Binding-site contacts:
Ligand atom C5 contacts residue GLY48 of chain 1.H at 3.4 Å.
Ligand atom N1 contacts residue ZN1 of chain 1.W at 2.7 Å.
Ligand atom C25 contacts residue TYR136 of chain 1.H at 3.1 Å (hydrophobic).
Ligand atom O13 contacts residue VAL47 of chain 1.H at 2.9 Å (h-bond).
Ligand atom C8 contacts residue GLY100 of chain 1.H at 3.2 Å.
Ligand atom O4 contacts residue LEU102 of chain 1.H at 2.6 Å (h-bond).
Ligand atom O4 contacts residue ZN1 of chain 1.W at 2.6 Å.
Ligand atom N14 contacts residue GLY100 of chain 1.H at 3.1 Å (h-bond).
Ligand atom O2 contacts residue GLN53 of chain 1.H at 2.8 Å (h-bond).
Ligand atom O20 contacts residue GLY100 of chain 1.H at 3.2 Å (h-bond).
Ligand atom C7 contacts residue GLY100 of chain 1.H at 3.6 Å.
Ligand atom C3 contacts residue GLN53 of chain 1.H at 3.5 Å.
Ligand atom O27 contacts residue TRP98 of chain 1.H at 2.7 Å (h-bond).
Ligand atom C18 contacts residue ARG108 of chain 1.H at 3.7 Å.
Ligand atom O2 contacts residue HIS143 of chain 1.H at 2.5 Å (h-bond).
Ligand atom C17 contacts residue ARG108 of chain 1.H at 3.5 Å.
Ligand atom C3 contacts residue HIS143 of chain 1.H at 3.3 Å.
Ligand atom O2 contacts residue HIS147 of chain 1.H at 2.5 Å (h-bond).
Ligand atom C3 contacts residue GLY48 of chain 1.H at 3.7 Å.
Ligand atom C26 contacts residue TRP98 of chain 1.H at 3.6 Å (hydrophobic).
Ligand atom C3 contacts residue LEU102 of chain 1.H at 3.7 Å (hydrophobic).
Ligand atom N1 contacts residue GLY48 of chain 1.H at 3.7 Å.
Ligand atom O2 contacts residue GLU144 of chain 1.H at 3.0 Å (salt-bridge).
Ligand atom O27 contacts residue ARG108 of chain 1.H at 3.5 Å (salt-bridge).
Ligand atom C12 contacts residue GLY100 of chain 1.H at 3.7 Å.
Ligand atom O13 contacts residue GLY46 of chain 1.H at 3.5 Å.
Ligand atom N1 contacts residue GLU144 of chain 1.H at 2.8 Å (salt-bridge).
Ligand atom O4 contacts residue GLN53 of chain 1.H at 2.8 Å (h-bond).
Ligand atom C6 contacts residue GLY100 of chain 1.H at 3.2 Å.
Ligand atom O4 contacts residue HIS143 of chain 1.H at 3.7 Å.
Ligand atom N1 contacts residue HIS147 of chain 1.H at 3.6 Å.
Ligand atom N1 contacts residue GLN53 of chain 1.H at 3.5 Å (h-bond).
Ligand atom O2 contacts residue ZN1 of chain 1.W at 2.1 Å.
Ligand atom O4 contacts residue CYS101 of chain 1.H at 3.5 Å.
Ligand atom C7 contacts residue HIS143 of chain 1.H at 3.5 Å.
Ligand atom C16 contacts residue ARG108 of chain 1.H at 3.6 Å.
Ligand atom C11 contacts residue VAL140 of chain 1.H at 3.5 Å (hydrophobic).
Ligand atom N1 contacts residue HIS143 of chain 1.H at 2.8 Å (h-bond).
Ligand atom C5 contacts residue LEU102 of chain 1.H at 3.6 Å (hydrophobic).
Ligand atom C3 contacts residue ZN1 of chain 1.W at 2.9 Å.

Sequence of chain 1.H:
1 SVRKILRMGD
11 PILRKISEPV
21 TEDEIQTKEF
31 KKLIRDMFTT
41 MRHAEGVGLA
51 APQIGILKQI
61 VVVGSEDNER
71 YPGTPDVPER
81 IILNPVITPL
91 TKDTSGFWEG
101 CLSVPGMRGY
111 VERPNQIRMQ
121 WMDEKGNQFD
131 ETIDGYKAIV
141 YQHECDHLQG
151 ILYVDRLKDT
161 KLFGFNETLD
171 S

A small-molecule ligand and the protein it binds are described below.
Small molecule (SMILES): CCCCC[C@H](CC(=O)NO)C(=O)N[C@H](C(=O)N1CCC[C@H]1CO)C(C)C